Binding-site contacts:
Ligand atom C1 contacts residue LYS23 of chain 1.E at 4.4 Å.
Ligand atom C1 contacts residue ASN24 of chain 1.E at 1.4 Å.
Ligand atom C5 contacts residue ASN24 of chain 1.E at 3.7 Å.
Ligand atom C3 contacts residue ASN24 of chain 1.E at 3.7 Å.
Ligand atom N2 contacts residue ASN24 of chain 1.E at 2.8 Å (h-bond).
Ligand atom O5 contacts residue ASN24 of chain 1.E at 2.4 Å (h-bond).
Ligand atom C2 contacts residue ASN24 of chain 1.E at 2.4 Å.
Ligand atom C8 contacts residue ASN24 of chain 1.E at 4.3 Å.
Ligand atom O7 contacts residue ASN24 of chain 1.E at 3.2 Å (h-bond).
Ligand atom C7 contacts residue ASN24 of chain 1.E at 3.2 Å.
Ligand atom C4 contacts residue ASN24 of chain 1.E at 4.2 Å.

This protein binds this small molecule.
Small molecule (SMILES): CC(=O)N[C@@H]1[C@@H](O)[C@H](O)[C@@H](CO)O[C@H]1O

Sequence of chain 1.E:
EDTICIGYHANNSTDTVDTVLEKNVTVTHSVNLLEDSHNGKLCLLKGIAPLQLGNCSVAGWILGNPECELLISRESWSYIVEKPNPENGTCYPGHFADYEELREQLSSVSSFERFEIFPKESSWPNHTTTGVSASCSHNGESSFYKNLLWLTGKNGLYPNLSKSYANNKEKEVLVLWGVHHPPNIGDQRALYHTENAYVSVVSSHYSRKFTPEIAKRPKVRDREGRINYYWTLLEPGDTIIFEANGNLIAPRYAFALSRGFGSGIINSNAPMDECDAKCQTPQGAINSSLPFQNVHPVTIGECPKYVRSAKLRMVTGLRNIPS